Sequence of chain 1.A:
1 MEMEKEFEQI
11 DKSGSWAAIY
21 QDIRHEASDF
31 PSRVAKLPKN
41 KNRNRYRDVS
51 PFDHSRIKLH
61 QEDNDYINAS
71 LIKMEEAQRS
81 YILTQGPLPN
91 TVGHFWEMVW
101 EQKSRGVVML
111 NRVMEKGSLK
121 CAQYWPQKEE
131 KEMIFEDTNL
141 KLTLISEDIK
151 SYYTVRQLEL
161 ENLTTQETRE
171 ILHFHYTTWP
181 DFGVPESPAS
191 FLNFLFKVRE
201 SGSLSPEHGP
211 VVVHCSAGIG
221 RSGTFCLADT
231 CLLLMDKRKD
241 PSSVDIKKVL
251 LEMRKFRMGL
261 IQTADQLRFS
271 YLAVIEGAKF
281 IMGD

A small-molecule ligand and the protein it binds are described below.
Small molecule (SMILES): Oc1ccccc1CNc1nc2ccccc2[nH]1

Binding-site contacts:
Ligand atom C02 contacts residue GLU170 of chain 1.A at 3.8 Å.
Ligand atom C03 contacts residue GLU170 of chain 1.A at 4.1 Å.
Ligand atom N09 contacts residue ILE145 of chain 1.A at 3.9 Å.
Ligand atom C05 contacts residue GLU170 of chain 1.A at 3.5 Å.
Ligand atom C08 contacts residue LEU158 of chain 1.A at 4.3 Å (hydrophobic).
Ligand atom N18 contacts residue GLN157 of chain 1.A at 3.5 Å (h-bond).
Ligand atom C08 contacts residue GLU170 of chain 1.A at 3.9 Å.
Ligand atom C06 contacts residue GLN157 of chain 1.A at 4.0 Å.
Ligand atom O01 contacts residue THR168 of chain 1.A at 3.8 Å.
Ligand atom C10 contacts residue ILE145 of chain 1.A at 3.7 Å (hydrophobic).
Ligand atom C07 contacts residue GLU170 of chain 1.A at 3.4 Å.
Ligand atom C17 contacts residue GLN157 of chain 1.A at 4.0 Å.
Ligand atom C12 contacts residue ILE145 of chain 1.A at 3.9 Å (hydrophobic).
Ligand atom C08 contacts residue ILE145 of chain 1.A at 4.3 Å (hydrophobic).
Ligand atom C17 contacts residue ILE145 of chain 1.A at 3.9 Å (hydrophobic).
Ligand atom O01 contacts residue ARG169 of chain 1.A at 3.7 Å.
Ligand atom C08 contacts residue GLN157 of chain 1.A at 4.5 Å.
Ligand atom N11 contacts residue GLU159 of chain 1.A at 3.8 Å.
Ligand atom C16 contacts residue GLN157 of chain 1.A at 3.9 Å.
Ligand atom C02 contacts residue GLU159 of chain 1.A at 4.3 Å.
Ligand atom N11 contacts residue ILE145 of chain 1.A at 3.8 Å.
Ligand atom C06 contacts residue GLU170 of chain 1.A at 3.1 Å.
Ligand atom O01 contacts residue GLU170 of chain 1.A at 3.8 Å.
Ligand atom C04 contacts residue GLU170 of chain 1.A at 4.0 Å.
Ligand atom C10 contacts residue GLU159 of chain 1.A at 3.5 Å.
Ligand atom N09 contacts residue GLU159 of chain 1.A at 2.6 Å (salt-bridge).
Ligand atom C02 contacts residue ARG169 of chain 1.A at 4.2 Å.
Ligand atom N18 contacts residue ILE145 of chain 1.A at 3.7 Å.
Ligand atom C08 contacts residue GLU159 of chain 1.A at 3.5 Å.
Ligand atom C07 contacts residue GLU159 of chain 1.A at 4.3 Å.
Ligand atom O01 contacts residue GLU159 of chain 1.A at 3.4 Å (salt-bridge).